Sequence of chain 1.E:
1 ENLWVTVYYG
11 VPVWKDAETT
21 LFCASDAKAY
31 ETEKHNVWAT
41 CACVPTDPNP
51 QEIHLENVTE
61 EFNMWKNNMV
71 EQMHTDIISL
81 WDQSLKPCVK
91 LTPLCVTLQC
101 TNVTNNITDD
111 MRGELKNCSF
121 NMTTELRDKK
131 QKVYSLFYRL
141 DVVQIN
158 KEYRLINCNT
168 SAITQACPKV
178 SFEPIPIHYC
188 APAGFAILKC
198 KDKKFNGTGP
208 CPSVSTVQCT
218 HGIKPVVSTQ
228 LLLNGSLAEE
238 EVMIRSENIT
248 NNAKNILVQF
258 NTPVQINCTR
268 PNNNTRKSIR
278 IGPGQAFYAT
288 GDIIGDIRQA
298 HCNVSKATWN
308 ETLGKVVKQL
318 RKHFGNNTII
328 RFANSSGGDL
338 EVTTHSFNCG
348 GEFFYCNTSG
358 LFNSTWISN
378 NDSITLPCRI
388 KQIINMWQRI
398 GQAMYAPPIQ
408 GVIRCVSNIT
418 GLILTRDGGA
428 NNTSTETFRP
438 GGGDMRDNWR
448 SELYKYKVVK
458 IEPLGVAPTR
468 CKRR

Sequence of chain 1.T:
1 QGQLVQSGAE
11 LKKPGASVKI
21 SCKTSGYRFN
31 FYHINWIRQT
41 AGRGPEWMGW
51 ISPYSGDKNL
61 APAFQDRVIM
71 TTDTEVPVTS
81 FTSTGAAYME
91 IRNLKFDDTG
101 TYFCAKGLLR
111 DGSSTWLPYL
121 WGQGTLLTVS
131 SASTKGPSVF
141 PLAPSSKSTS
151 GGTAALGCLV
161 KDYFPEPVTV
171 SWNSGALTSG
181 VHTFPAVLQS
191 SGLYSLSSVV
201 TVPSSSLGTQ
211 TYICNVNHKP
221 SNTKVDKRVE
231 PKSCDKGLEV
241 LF

This small molecule binds to this protein.
Small molecule (SMILES): CC(=O)N[C@H]1[C@H](O[C@H]2[C@H](O)[C@@H](NC(C)=O)CO[C@@H]2CO)O[C@H](CO)[C@@H](O[C@@H]2O[C@H](CO[C@H]3O[C@H](CO[C@H]4O[C@H](CO)[C@@H](O)[C@H](O)[C@@H]4O)[C@@H](O)[C@H](O[C@H]4O[C@H](CO)[C@@H](O)[C@H](O)[C@@H]4O)[C@@H]3O)[C@@H](O)[C@H](O[C@H]3O[C@H](CO)[C@@H](O)[C@H](O)[C@@H]3O)[C@@H]2O)[C@@H]1O

Sequence of chain 1.F:
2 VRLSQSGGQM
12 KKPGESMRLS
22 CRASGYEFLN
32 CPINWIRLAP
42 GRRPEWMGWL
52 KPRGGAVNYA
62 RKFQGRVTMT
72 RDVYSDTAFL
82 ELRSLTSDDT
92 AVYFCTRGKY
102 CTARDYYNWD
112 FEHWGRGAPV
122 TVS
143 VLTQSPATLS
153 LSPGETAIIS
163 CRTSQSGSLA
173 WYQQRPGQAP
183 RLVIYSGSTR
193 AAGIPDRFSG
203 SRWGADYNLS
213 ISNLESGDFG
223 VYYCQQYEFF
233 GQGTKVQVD

Binding-site contacts:
Ligand atom O5 contacts residue ARG204 of chain 1.F at 3.0 Å (salt-bridge).
Ligand atom C2 contacts residue ASN203 of chain 1.E at 2.3 Å.
Ligand atom C7 contacts residue SER243 of chain 1.E at 4.5 Å.
Ligand atom C7 contacts residue THR205 of chain 1.E at 4.4 Å.
Ligand atom O6 contacts residue ARG204 of chain 1.F at 3.8 Å.
Ligand atom O7 contacts residue ILE246 of chain 1.E at 3.9 Å.
Ligand atom C8 contacts residue THR205 of chain 1.E at 3.9 Å.
Ligand atom C5 contacts residue ASN203 of chain 1.E at 3.5 Å.
Ligand atom C2 contacts residue SER168 of chain 1.F at 3.8 Å.
Ligand atom O4 contacts residue SER168 of chain 1.F at 4.2 Å.
Ligand atom C1 contacts residue ARG204 of chain 1.F at 3.5 Å.
Ligand atom C8 contacts residue ASN203 of chain 1.E at 4.2 Å.
Ligand atom N2 contacts residue ASN203 of chain 1.E at 2.7 Å (h-bond).
Ligand atom O2 contacts residue SER168 of chain 1.F at 2.7 Å (h-bond).
Ligand atom C8 contacts residue SER243 of chain 1.E at 3.0 Å.
Ligand atom C7 contacts residue ASN203 of chain 1.E at 3.1 Å.
Ligand atom C1 contacts residue ASN203 of chain 1.E at 1.4 Å.
Ligand atom C3 contacts residue ASN203 of chain 1.E at 3.7 Å.
Ligand atom C8 contacts residue PRO77 of chain 1.T at 3.8 Å (hydrophobic).
Ligand atom O7 contacts residue HIS320 of chain 1.E at 4.4 Å.
Ligand atom C4 contacts residue ASN203 of chain 1.E at 4.2 Å.
Ligand atom C5 contacts residue ARG204 of chain 1.F at 4.3 Å.
Ligand atom N2 contacts residue THR205 of chain 1.E at 3.9 Å.
Ligand atom O5 contacts residue ASN203 of chain 1.E at 2.2 Å (h-bond).
Ligand atom O5 contacts residue GLN167 of chain 1.F at 4.2 Å.
Ligand atom C6 contacts residue ARG204 of chain 1.F at 3.6 Å.
Ligand atom C1 contacts residue SER168 of chain 1.F at 4.2 Å.
Ligand atom O7 contacts residue ASN203 of chain 1.E at 3.1 Å (h-bond).